Sequence of chain 1.B:
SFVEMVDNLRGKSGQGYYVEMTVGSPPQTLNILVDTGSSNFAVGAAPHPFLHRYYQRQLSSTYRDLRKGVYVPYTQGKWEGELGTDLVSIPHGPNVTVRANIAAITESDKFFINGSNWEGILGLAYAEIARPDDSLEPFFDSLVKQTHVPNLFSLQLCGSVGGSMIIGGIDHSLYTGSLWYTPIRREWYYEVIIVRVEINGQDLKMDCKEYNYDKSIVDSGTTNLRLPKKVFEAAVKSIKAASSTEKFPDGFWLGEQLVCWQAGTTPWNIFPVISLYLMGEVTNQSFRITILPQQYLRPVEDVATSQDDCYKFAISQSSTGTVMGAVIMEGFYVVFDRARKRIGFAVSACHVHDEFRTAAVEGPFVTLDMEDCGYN

A protein and the small-molecule ligand that binds it are described below.
Small molecule (SMILES): CCCN1C(=O)OC[C@@H]1Cc1cc(C[C@@H]2CS(=O)(=O)C[C@H](NCc3cccc(C(C)C)c3)[C@H]2O)ccc1O

Binding-site contacts:
Ligand atom N52 contacts residue GLY50 of chain 1.B at 3.0 Å (h-bond).
Ligand atom O78 contacts residue TYR87 of chain 1.B at 3.4 Å.
Ligand atom C61 contacts residue PRO86 of chain 1.B at 3.4 Å (hydrophobic).
Ligand atom C2 contacts residue THR247 of chain 1.B at 3.1 Å.
Ligand atom O78 contacts residue THR88 of chain 1.B at 2.9 Å (h-bond).
Ligand atom C21 contacts residue PHE124 of chain 1.B at 3.5 Å (hydrophobic).
Ligand atom C58 contacts residue TYR214 of chain 1.B at 3.4 Å (hydrophobic).
Ligand atom C18 contacts residue GLY246 of chain 1.B at 3.5 Å.
Ligand atom O50 contacts residue SER51 of chain 1.B at 3.6 Å.
Ligand atom C54 contacts residue GLY50 of chain 1.B at 3.3 Å.
Ligand atom C60 contacts residue TYR214 of chain 1.B at 3.5 Å (hydrophobic).
Ligand atom C22 contacts residue GLN89 of chain 1.B at 3.4 Å.
Ligand atom C40 contacts residue GLY246 of chain 1.B at 3.0 Å.
Ligand atom C58 contacts residue GLY50 of chain 1.B at 3.2 Å.
Ligand atom C21 contacts residue GLN89 of chain 1.B at 3.6 Å.
Ligand atom C46 contacts residue SER245 of chain 1.B at 3.5 Å.
Ligand atom C5 contacts residue ASP244 of chain 1.B at 3.4 Å.
Ligand atom C14 contacts residue GLY246 of chain 1.B at 3.6 Å.
Ligand atom C43 contacts residue GLY29 of chain 1.B at 3.4 Å.
Ligand atom C2 contacts residue ASP244 of chain 1.B at 3.2 Å.
Ligand atom C63 contacts residue THR88 of chain 1.B at 3.6 Å.
Ligand atom O78 contacts residue GLN89 of chain 1.B at 3.4 Å (h-bond).
Ligand atom N33 contacts residue GLY246 of chain 1.B at 3.5 Å (h-bond).
Ligand atom C7 contacts residue ASP48 of chain 1.B at 3.6 Å.
Ligand atom C11 contacts residue GLY246 of chain 1.B at 3.1 Å.
Ligand atom O26 contacts residue ILE126 of chain 1.B at 3.4 Å.
Ligand atom C54 contacts residue ASP244 of chain 1.B at 3.4 Å.
Ligand atom O39 contacts residue THR248 of chain 1.B at 3.3 Å (h-bond).
Ligand atom O35 contacts residue GLN89 of chain 1.B at 3.3 Å (h-bond).
Ligand atom C65 contacts residue THR88 of chain 1.B at 3.2 Å.
Ligand atom C46 contacts residue GLY29 of chain 1.B at 3.6 Å.
Ligand atom C36 contacts residue ILE126 of chain 1.B at 3.5 Å (hydrophobic).
Ligand atom C43 contacts residue THR248 of chain 1.B at 3.1 Å.
Ligand atom C18 contacts residue LEU46 of chain 1.B at 3.5 Å (hydrophobic).
Ligand atom N52 contacts residue ASP244 of chain 1.B at 2.7 Å (salt-bridge).
Ligand atom O50 contacts residue GLY50 of chain 1.B at 3.5 Å (h-bond).
Ligand atom O39 contacts residue GLY246 of chain 1.B at 3.4 Å (h-bond).
Ligand atom O50 contacts residue ASP48 of chain 1.B at 2.6 Å (salt-bridge).
Ligand atom O50 contacts residue TYR87 of chain 1.B at 3.5 Å.
Ligand atom O26 contacts residue PHE124 of chain 1.B at 2.6 Å (h-bond).